Sequence of chain 1.F:
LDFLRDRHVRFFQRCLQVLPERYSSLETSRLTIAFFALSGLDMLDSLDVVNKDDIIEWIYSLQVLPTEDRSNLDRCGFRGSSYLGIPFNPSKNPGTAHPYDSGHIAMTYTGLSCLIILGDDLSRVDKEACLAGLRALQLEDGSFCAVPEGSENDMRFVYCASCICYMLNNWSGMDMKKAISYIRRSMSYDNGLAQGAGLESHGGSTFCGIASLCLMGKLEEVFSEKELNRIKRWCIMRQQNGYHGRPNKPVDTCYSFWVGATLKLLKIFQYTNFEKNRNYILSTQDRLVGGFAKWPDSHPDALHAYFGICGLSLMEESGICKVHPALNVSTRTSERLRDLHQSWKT

This small molecule binds to this protein.
Small molecule (SMILES): CC(C)=CCC/C(C)=C/CC/C(C)=C/CC/C(C)=C/CO[P](=O)(O)OP(=O)(O)O

Sequence of chain 1.O:
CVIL

Binding-site contacts:
Ligand atom C16 contacts residue TYR126 of chain 1.F at 3.9 Å (hydrophobic).
Ligand atom C6 contacts residue GLN212 of chain 1.F at 3.7 Å.
Ligand atom O3A contacts residue HIS219 of chain 1.F at 3.7 Å.
Ligand atom C9 contacts residue TRP275 of chain 1.F at 3.7 Å (hydrophobic).
Ligand atom PB contacts residue LYS266 of chain 1.F at 3.8 Å.
Ligand atom O2B contacts residue ARG263 of chain 1.F at 3.0 Å (salt-bridge).
Ligand atom C18 contacts residue TYR126 of chain 1.F at 3.9 Å (hydrophobic).
Ligand atom O3A contacts residue TYR272 of chain 1.F at 3.5 Å (h-bond).
Ligand atom C8 contacts residue GLY221 of chain 1.F at 3.6 Å.
Ligand atom C20 contacts residue PHE53 of chain 1.F at 3.8 Å (hydrophobic).
Ligand atom O2B contacts residue HIS219 of chain 1.F at 3.3 Å (h-bond).
Ligand atom O3B contacts residue TYR272 of chain 1.F at 2.7 Å (h-bond).
Ligand atom C15 contacts residue TYR176 of chain 1.F at 3.9 Å (hydrophobic).
Ligand atom C4 contacts residue TYR200 of chain 1.E at 3.5 Å (hydrophobic).
Ligand atom O2B contacts residue LYS266 of chain 1.F at 3.4 Å.
Ligand atom C19 contacts residue PHE52 of chain 1.F at 3.8 Å (hydrophobic).
Ligand atom C11 contacts residue ARG173 of chain 1.F at 3.4 Å.
Ligand atom O2B contacts residue TYR272 of chain 1.F at 3.9 Å.
Ligand atom PB contacts residue TYR272 of chain 1.F at 3.6 Å.
Ligand atom O1A contacts residue LYS164 of chain 1.E at 3.7 Å.
Ligand atom C4 contacts residue HIS219 of chain 1.F at 3.8 Å.
Ligand atom C12 contacts residue ARG173 of chain 1.F at 3.9 Å.
Ligand atom O1A contacts residue ARG263 of chain 1.F at 3.1 Å (salt-bridge).
Ligand atom C5 contacts residue TYR166 of chain 1.E at 3.9 Å (hydrophobic).
Ligand atom C14 contacts residue ARG173 of chain 1.F at 3.7 Å.
Ligand atom C20 contacts residue THR127 of chain 1.F at 3.8 Å.
Ligand atom C5 contacts residue GLN212 of chain 1.F at 3.5 Å.
Ligand atom C7 contacts residue GLY221 of chain 1.F at 3.6 Å.
Ligand atom C12 contacts residue TRP275 of chain 1.F at 3.8 Å (hydrophobic).
Ligand atom C6 contacts residue HIS219 of chain 1.F at 3.5 Å.
Ligand atom O1B contacts residue LYS266 of chain 1.F at 3.0 Å (salt-bridge).
Ligand atom C20 contacts residue THR49 of chain 1.F at 3.9 Å.
Ligand atom C10 contacts residue TRP275 of chain 1.F at 3.6 Å (hydrophobic).
Ligand atom C10 contacts residue ILE10 of chain 1.O at 3.9 Å (hydrophobic).
Ligand atom C15 contacts residue CYS177 of chain 1.F at 3.9 Å (hydrophobic).
Ligand atom O2A contacts residue LYS164 of chain 1.E at 3.8 Å.
Ligand atom C19 contacts residue TYR126 of chain 1.F at 3.9 Å (hydrophobic).
Ligand atom C19 contacts residue ASN345 of chain 1.F at 3.6 Å.
Ligand atom C17 contacts residue TYR126 of chain 1.F at 3.9 Å (hydrophobic).
Ligand atom C7 contacts residue GLN212 of chain 1.F at 3.9 Å.

Sequence of chain 1.E:
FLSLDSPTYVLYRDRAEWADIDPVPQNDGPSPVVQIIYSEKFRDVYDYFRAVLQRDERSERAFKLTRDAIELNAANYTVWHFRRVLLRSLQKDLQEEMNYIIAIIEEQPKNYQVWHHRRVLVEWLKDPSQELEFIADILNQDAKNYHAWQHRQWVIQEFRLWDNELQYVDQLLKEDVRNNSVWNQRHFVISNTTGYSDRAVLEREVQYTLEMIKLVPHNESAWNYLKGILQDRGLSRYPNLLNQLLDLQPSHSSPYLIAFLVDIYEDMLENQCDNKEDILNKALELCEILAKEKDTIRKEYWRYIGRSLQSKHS